A protein and the small-molecule ligand that binds it are described below.
Small molecule (SMILES): O=C(COP(=O)(O)O)[C@H](O)[C@H](O)COP(=O)(O)O

Binding-site contacts:
Ligand atom C3 contacts residue HIS295 of chain 1.P at 3.8 Å.
Ligand atom O3 contacts residue HIS295 of chain 1.P at 2.8 Å (h-bond).
Ligand atom O5 contacts residue SER380 of chain 1.P at 3.2 Å (h-bond).
Ligand atom O3 contacts residue MG1 of chain 1.FA at 2.0 Å.
Ligand atom C3 contacts residue KCX202 of chain 1.P at 3.3 Å.
Ligand atom O4P contacts residue HIS299 of chain 1.P at 3.3 Å (h-bond).
Ligand atom O4 contacts residue LEU336 of chain 1.P at 3.4 Å.
Ligand atom O2 contacts residue LYS176 of chain 1.P at 2.9 Å (salt-bridge).
Ligand atom O4P contacts residue LEU336 of chain 1.P at 3.3 Å.
Ligand atom O1P contacts residue LYS335 of chain 1.P at 2.6 Å (salt-bridge).
Ligand atom O2P contacts residue LYS176 of chain 1.P at 3.3 Å.
Ligand atom C2 contacts residue MG1 of chain 1.FA at 3.4 Å.
Ligand atom O3P contacts residue GLY404 of chain 1.P at 2.9 Å (h-bond).
Ligand atom O5P contacts residue ARG296 of chain 1.P at 2.9 Å (salt-bridge).
Ligand atom C3 contacts residue SER380 of chain 1.P at 3.6 Å.
Ligand atom O6P contacts residue HIS328 of chain 1.P at 3.7 Å.
Ligand atom O3 contacts residue GLU205 of chain 1.P at 3.5 Å (salt-bridge).
Ligand atom C1 contacts residue SER380 of chain 1.P at 3.4 Å.
Ligand atom O5 contacts residue LEU336 of chain 1.P at 3.1 Å.
Ligand atom O6P contacts residue HIS295 of chain 1.P at 3.7 Å.
Ligand atom C3 contacts residue MG1 of chain 1.FA at 3.2 Å.
Ligand atom P2 contacts residue ARG296 of chain 1.P at 3.8 Å.
Ligand atom O3 contacts residue KCX202 of chain 1.P at 2.5 Å (h-bond).
Ligand atom O4 contacts residue LYS335 of chain 1.P at 3.7 Å.
Ligand atom C1 contacts residue GLY381 of chain 1.P at 3.6 Å.
Ligand atom O1P contacts residue GLY382 of chain 1.P at 2.8 Å (h-bond).
Ligand atom O2P contacts residue TRP67 of chain 1.O at 3.5 Å.
Ligand atom C5 contacts residue SER380 of chain 1.P at 3.2 Å.
Ligand atom O3P contacts residue TRP67 of chain 1.O at 3.8 Å.
Ligand atom O2P contacts residue GLY405 of chain 1.P at 3.5 Å (h-bond).
Ligand atom O2P contacts residue THR66 of chain 1.O at 3.3 Å (h-bond).
Ligand atom O4P contacts residue ARG296 of chain 1.P at 3.8 Å.
Ligand atom O3P contacts residue GLY405 of chain 1.P at 3.1 Å (h-bond).
Ligand atom O6P contacts residue ARG296 of chain 1.P at 3.8 Å.
Ligand atom O2 contacts residue MG1 of chain 1.FA at 2.9 Å.
Ligand atom P1 contacts residue LYS335 of chain 1.P at 3.7 Å.
Ligand atom C2 contacts residue LYS176 of chain 1.P at 3.7 Å.
Ligand atom O1P contacts residue TRP67 of chain 1.O at 3.5 Å.
Ligand atom O1P contacts residue GLY381 of chain 1.P at 3.2 Å.
Ligand atom O1 contacts residue LYS176 of chain 1.P at 2.9 Å (salt-bridge).

Sequence of chain 1.O:
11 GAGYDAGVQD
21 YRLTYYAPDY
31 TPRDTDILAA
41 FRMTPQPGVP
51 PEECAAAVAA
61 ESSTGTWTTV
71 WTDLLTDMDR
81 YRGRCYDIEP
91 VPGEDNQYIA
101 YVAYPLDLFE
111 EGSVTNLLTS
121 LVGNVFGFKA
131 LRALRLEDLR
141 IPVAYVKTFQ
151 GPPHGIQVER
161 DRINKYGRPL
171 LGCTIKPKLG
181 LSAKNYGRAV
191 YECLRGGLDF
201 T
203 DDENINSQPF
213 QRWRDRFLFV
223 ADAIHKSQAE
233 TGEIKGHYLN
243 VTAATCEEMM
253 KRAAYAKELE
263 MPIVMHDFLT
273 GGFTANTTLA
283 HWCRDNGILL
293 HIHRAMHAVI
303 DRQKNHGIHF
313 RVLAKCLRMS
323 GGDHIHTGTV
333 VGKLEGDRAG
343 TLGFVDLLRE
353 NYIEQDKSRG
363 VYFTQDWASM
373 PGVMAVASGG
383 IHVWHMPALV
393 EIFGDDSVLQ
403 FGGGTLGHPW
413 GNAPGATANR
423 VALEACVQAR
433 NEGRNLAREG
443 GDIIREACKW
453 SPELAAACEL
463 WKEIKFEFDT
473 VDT

Sequence of chain 1.P:
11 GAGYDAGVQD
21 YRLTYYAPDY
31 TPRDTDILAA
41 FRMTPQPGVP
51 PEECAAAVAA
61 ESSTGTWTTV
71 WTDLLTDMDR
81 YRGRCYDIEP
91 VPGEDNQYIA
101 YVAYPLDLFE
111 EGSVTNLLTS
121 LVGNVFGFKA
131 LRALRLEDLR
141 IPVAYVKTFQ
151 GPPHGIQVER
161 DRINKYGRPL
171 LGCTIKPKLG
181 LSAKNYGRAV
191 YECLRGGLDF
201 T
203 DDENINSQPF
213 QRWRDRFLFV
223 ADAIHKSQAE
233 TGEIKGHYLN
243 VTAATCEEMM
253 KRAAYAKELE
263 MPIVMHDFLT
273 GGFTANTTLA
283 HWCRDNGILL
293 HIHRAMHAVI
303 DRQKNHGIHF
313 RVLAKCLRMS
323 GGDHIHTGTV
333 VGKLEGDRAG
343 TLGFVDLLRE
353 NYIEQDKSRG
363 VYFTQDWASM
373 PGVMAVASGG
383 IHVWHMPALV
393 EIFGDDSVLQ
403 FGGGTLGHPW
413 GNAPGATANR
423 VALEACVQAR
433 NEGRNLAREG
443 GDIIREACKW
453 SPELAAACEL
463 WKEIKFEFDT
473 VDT